Sequence of chain 1.B:
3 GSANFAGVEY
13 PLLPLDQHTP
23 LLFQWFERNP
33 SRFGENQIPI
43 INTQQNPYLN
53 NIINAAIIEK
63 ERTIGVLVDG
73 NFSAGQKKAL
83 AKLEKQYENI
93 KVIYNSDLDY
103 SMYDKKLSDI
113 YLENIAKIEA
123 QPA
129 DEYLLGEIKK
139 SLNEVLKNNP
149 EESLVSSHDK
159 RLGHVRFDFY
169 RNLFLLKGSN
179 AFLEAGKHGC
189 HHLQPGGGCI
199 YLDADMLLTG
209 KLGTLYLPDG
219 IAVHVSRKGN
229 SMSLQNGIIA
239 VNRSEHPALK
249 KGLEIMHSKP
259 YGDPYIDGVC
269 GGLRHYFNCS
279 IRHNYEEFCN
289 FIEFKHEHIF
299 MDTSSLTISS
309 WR

The small molecule below binds the protein below.
Small molecule (SMILES): CC(=O)N[C@@H]1[C@@H](O)[C@H](O)[C@@H](CO)O[C@H]1O

Binding-site contacts:
Ligand atom O7 contacts residue ARG310 of chain 1.B at 3.4 Å (salt-bridge).
Ligand atom O3 contacts residue HIS162 of chain 1.B at 3.3 Å.
Ligand atom O7 contacts residue TRP309 of chain 1.B at 3.7 Å.
Ligand atom C3 contacts residue ASP166 of chain 1.B at 3.6 Å.
Ligand atom O1 contacts residue UDP1 of chain 1.J at 3.4 Å (h-bond).
Ligand atom C6 contacts residue PHE165 of chain 1.B at 3.9 Å (hydrophobic).
Ligand atom C2 contacts residue GLN233 of chain 1.B at 4.1 Å.
Ligand atom C6 contacts residue ARG169 of chain 1.B at 3.5 Å.
Ligand atom C6 contacts residue ASN234 of chain 1.B at 3.8 Å.
Ligand atom O1 contacts residue GLN233 of chain 1.B at 3.8 Å.
Ligand atom C8 contacts residue TYR263 of chain 1.B at 3.9 Å (hydrophobic).
Ligand atom C6 contacts residue UDP1 of chain 1.J at 4.1 Å.
Ligand atom O1 contacts residue ARG310 of chain 1.B at 2.7 Å (salt-bridge).
Ligand atom C1 contacts residue ARG310 of chain 1.B at 4.0 Å.
Ligand atom O3 contacts residue ASP166 of chain 1.B at 2.9 Å (salt-bridge).
Ligand atom C3 contacts residue ASN234 of chain 1.B at 3.8 Å.
Ligand atom C1 contacts residue TRP309 of chain 1.B at 3.8 Å (hydrophobic).
Ligand atom O5 contacts residue ASN234 of chain 1.B at 4.0 Å.
Ligand atom C1 contacts residue GLN233 of chain 1.B at 3.4 Å.
Ligand atom C2 contacts residue TRP309 of chain 1.B at 3.5 Å (hydrophobic).
Ligand atom O5 contacts residue UDP1 of chain 1.J at 3.0 Å (h-bond).
Ligand atom O6 contacts residue ASP201 of chain 1.B at 3.2 Å (salt-bridge).
Ligand atom C8 contacts residue GLN233 of chain 1.B at 4.1 Å.
Ligand atom C7 contacts residue GLN233 of chain 1.B at 3.9 Å.
Ligand atom O6 contacts residue ASN234 of chain 1.B at 4.0 Å.
Ligand atom C1 contacts residue UDP1 of chain 1.J at 3.8 Å.
Ligand atom O3 contacts residue TYR263 of chain 1.B at 3.8 Å.
Ligand atom O4 contacts residue ASP166 of chain 1.B at 2.4 Å (salt-bridge).
Ligand atom O5 contacts residue TRP309 of chain 1.B at 3.7 Å.
Ligand atom O6 contacts residue UDP1 of chain 1.J at 3.3 Å.
Ligand atom O6 contacts residue ARG169 of chain 1.B at 3.5 Å (salt-bridge).
Ligand atom C4 contacts residue ASN234 of chain 1.B at 3.5 Å.
Ligand atom N2 contacts residue GLN233 of chain 1.B at 3.9 Å.
Ligand atom C4 contacts residue ASP166 of chain 1.B at 3.2 Å.
Ligand atom C3 contacts residue TYR263 of chain 1.B at 4.2 Å (hydrophobic).
Ligand atom C5 contacts residue ASN234 of chain 1.B at 3.1 Å.
Ligand atom C6 contacts residue ASP166 of chain 1.B at 4.0 Å.
Ligand atom O1 contacts residue TRP309 of chain 1.B at 3.5 Å.
Ligand atom O4 contacts residue ASN234 of chain 1.B at 2.5 Å (h-bond).
Ligand atom N2 contacts residue TYR263 of chain 1.B at 4.0 Å.